A small-molecule ligand and the protein it binds are described below.
Small molecule (SMILES): Cc1[nH]c2ccccc2c1CC(=O)N[C@@H](Cc1ccccc1)C(=O)N(C)c1ccccc1

Sequence of chain 4.A:
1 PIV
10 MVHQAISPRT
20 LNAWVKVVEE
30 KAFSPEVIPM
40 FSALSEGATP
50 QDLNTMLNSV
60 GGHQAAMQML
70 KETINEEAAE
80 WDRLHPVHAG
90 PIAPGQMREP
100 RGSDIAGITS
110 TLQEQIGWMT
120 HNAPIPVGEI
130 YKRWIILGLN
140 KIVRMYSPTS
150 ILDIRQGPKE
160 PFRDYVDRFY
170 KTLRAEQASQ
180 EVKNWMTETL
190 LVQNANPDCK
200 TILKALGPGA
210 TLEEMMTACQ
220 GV

Binding-site contacts:
Ligand atom C22 contacts residue ILE107 of chain 4.A at 3.9 Å (hydrophobic).
Ligand atom C11 contacts residue LEU56 of chain 4.A at 3.7 Å (hydrophobic).
Ligand atom C19 contacts residue ILE107 of chain 4.A at 3.9 Å (hydrophobic).
Ligand atom C19 contacts residue TYR130 of chain 4.A at 3.3 Å (hydrophobic).
Ligand atom C20 contacts residue ILE107 of chain 4.A at 3.7 Å (hydrophobic).
Ligand atom C17 contacts residue ILE107 of chain 4.A at 3.7 Å (hydrophobic).
Ligand atom C30 contacts residue LYS182 of chain 2.A at 3.6 Å.
Ligand atom C18 contacts residue TYR130 of chain 4.A at 3.4 Å (hydrophobic).
Ligand atom C6 contacts residue ASN57 of chain 4.A at 3.8 Å.
Ligand atom C29 contacts residue LEU172 of chain 2.A at 3.8 Å (hydrophobic).
Ligand atom N4 contacts residue ASN57 of chain 4.A at 2.7 Å (h-bond).
Ligand atom C11 contacts residue MET66 of chain 4.A at 3.4 Å (hydrophobic).
Ligand atom C32 contacts residue ASN57 of chain 4.A at 3.5 Å.
Ligand atom C21 contacts residue ILE107 of chain 4.A at 3.7 Å (hydrophobic).
Ligand atom C2 contacts residue GLN63 of chain 4.A at 3.8 Å.
Ligand atom C23 contacts residue ASN57 of chain 4.A at 3.5 Å.
Ligand atom C18 contacts residue ALA105 of chain 4.A at 3.6 Å (hydrophobic).
Ligand atom C2 contacts residue ARG173 of chain 2.A at 3.5 Å.
Ligand atom C26 contacts residue LYS70 of chain 4.A at 3.9 Å.
Ligand atom C18 contacts residue ASN53 of chain 4.A at 3.5 Å.
Ligand atom C32 contacts residue ARG173 of chain 2.A at 3.5 Å.
Ligand atom C25 contacts residue ASN57 of chain 4.A at 3.4 Å.
Ligand atom C27 contacts residue ARG173 of chain 2.A at 3.6 Å.
Ligand atom C23 contacts residue LYS70 of chain 4.A at 3.8 Å.
Ligand atom C29 contacts residue ARG173 of chain 2.A at 3.6 Å.
Ligand atom C10 contacts residue MET66 of chain 4.A at 3.5 Å (hydrophobic).
Ligand atom C28 contacts residue ARG173 of chain 2.A at 3.6 Å.
Ligand atom C28 contacts residue TYR169 of chain 2.A at 3.6 Å (hydrophobic).
Ligand atom N3 contacts residue ARG173 of chain 2.A at 3.7 Å.
Ligand atom C5 contacts residue ASN57 of chain 4.A at 3.8 Å.
Ligand atom C16 contacts residue ASN53 of chain 4.A at 3.8 Å.
Ligand atom O24 contacts residue LYS70 of chain 4.A at 2.9 Å (salt-bridge).
Ligand atom O14 contacts residue ASN57 of chain 4.A at 3.4 Å (h-bond).
Ligand atom C6 contacts residue ASN53 of chain 4.A at 3.5 Å.
Ligand atom C16 contacts residue ILE107 of chain 4.A at 3.6 Å (hydrophobic).
Ligand atom C9 contacts residue LYS70 of chain 4.A at 3.5 Å.
Ligand atom C12 contacts residue ASN57 of chain 4.A at 3.8 Å.
Ligand atom N3 contacts residue GLN63 of chain 4.A at 3.0 Å (h-bond).
Ligand atom C12 contacts residue LEU56 of chain 4.A at 3.6 Å (hydrophobic).
Ligand atom C18 contacts residue ILE107 of chain 4.A at 3.8 Å (hydrophobic).

Sequence of chain 2.A:
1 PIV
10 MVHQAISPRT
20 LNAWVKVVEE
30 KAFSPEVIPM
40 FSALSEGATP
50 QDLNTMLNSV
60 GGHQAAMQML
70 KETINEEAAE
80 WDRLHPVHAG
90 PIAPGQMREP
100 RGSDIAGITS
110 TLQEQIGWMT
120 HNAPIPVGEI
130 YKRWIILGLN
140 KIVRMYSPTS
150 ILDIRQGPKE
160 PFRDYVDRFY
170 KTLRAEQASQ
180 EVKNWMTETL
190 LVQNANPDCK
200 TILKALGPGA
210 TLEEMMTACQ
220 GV